The protein below binds the small molecule below.
Small molecule (SMILES): CC(=O)N[C@@H]1[C@@H](O)[C@H](O)[C@@H](CO)O[C@H]1O

Sequence of chain 1.A:
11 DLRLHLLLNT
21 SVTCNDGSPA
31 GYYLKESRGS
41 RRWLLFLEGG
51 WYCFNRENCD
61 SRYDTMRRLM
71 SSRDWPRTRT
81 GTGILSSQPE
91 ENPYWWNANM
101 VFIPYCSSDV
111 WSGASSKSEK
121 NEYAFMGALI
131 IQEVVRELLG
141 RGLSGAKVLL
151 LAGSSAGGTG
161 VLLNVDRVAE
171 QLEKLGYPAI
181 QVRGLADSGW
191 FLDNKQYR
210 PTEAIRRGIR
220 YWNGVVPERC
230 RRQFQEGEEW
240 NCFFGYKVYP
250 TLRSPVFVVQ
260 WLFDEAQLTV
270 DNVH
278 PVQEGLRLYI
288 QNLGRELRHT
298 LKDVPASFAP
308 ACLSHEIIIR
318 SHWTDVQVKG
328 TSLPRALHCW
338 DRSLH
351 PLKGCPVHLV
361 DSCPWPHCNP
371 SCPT

Binding-site contacts:
Ligand atom C6 contacts residue MET126 of chain 1.A at 4.4 Å (hydrophobic).
Ligand atom O6 contacts residue VAL22 of chain 1.A at 4.2 Å.
Ligand atom C4 contacts residue ASN19 of chain 1.A at 4.2 Å.
Ligand atom C1 contacts residue ASN19 of chain 1.A at 1.4 Å.
Ligand atom O6 contacts residue LEU129 of chain 1.A at 4.0 Å.
Ligand atom O7 contacts residue ASN19 of chain 1.A at 3.4 Å (h-bond).
Ligand atom C1 contacts residue GLU133 of chain 1.A at 4.5 Å.
Ligand atom C2 contacts residue ASN19 of chain 1.A at 2.5 Å.
Ligand atom O5 contacts residue ASN19 of chain 1.A at 2.4 Å (h-bond).
Ligand atom C7 contacts residue ASN19 of chain 1.A at 3.3 Å.
Ligand atom C5 contacts residue VAL22 of chain 1.A at 4.3 Å (hydrophobic).
Ligand atom C3 contacts residue ASN19 of chain 1.A at 3.8 Å.
Ligand atom C5 contacts residue ASN19 of chain 1.A at 3.6 Å.
Ligand atom C6 contacts residue VAL22 of chain 1.A at 4.0 Å (hydrophobic).
Ligand atom N2 contacts residue ASN19 of chain 1.A at 2.9 Å (h-bond).
Ligand atom C8 contacts residue ASN19 of chain 1.A at 4.5 Å.
Ligand atom C1 contacts residue VAL22 of chain 1.A at 4.3 Å (hydrophobic).
Ligand atom O7 contacts residue GLU133 of chain 1.A at 4.2 Å.
Ligand atom O5 contacts residue VAL22 of chain 1.A at 3.4 Å.
Ligand atom O5 contacts residue GLU133 of chain 1.A at 4.4 Å.